Binding-site contacts:
Ligand atom C12 contacts residue SER134 of chain 1.B at 4.1 Å.
Ligand atom S09 contacts residue PRO87 of chain 1.B at 4.0 Å.
Ligand atom C01 contacts residue ARG112 of chain 1.B at 3.7 Å.
Ligand atom C03 contacts residue GLY143 of chain 1.B at 3.8 Å.
Ligand atom C08 contacts residue GLY143 of chain 1.B at 3.6 Å.
Ligand atom C05 contacts residue PRO87 of chain 1.B at 3.8 Å (hydrophobic).
Ligand atom C12 contacts residue LEU140 of chain 1.B at 4.1 Å (hydrophobic).
Ligand atom C07 contacts residue PRO87 of chain 1.B at 3.6 Å (hydrophobic).
Ligand atom C01 contacts residue ASN141 of chain 1.B at 4.0 Å.
Ligand atom C12 contacts residue ILE135 of chain 1.B at 4.0 Å (hydrophobic).
Ligand atom C07 contacts residue PRO85 of chain 1.B at 3.9 Å (hydrophobic).
Ligand atom C06 contacts residue PRO87 of chain 1.B at 3.5 Å (hydrophobic).
Ligand atom S09 contacts residue THR86 of chain 1.B at 3.4 Å (h-bond).
Ligand atom O13 contacts residue TYR138 of chain 1.B at 3.0 Å (h-bond).
Ligand atom C05 contacts residue LEU140 of chain 1.B at 3.2 Å (hydrophobic).
Ligand atom C03 contacts residue GLY142 of chain 1.B at 3.6 Å.
Ligand atom C07 contacts residue THR86 of chain 1.B at 3.9 Å.
Ligand atom C04 contacts residue GLY142 of chain 1.B at 3.8 Å.
Ligand atom O02 contacts residue GLY111 of chain 1.B at 3.2 Å (h-bond).
Ligand atom O14 contacts residue ILE135 of chain 1.B at 2.9 Å (h-bond).
Ligand atom C06 contacts residue LEU140 of chain 1.B at 4.0 Å (hydrophobic).
Ligand atom O02 contacts residue GLY142 of chain 1.B at 3.6 Å.
Ligand atom C04 contacts residue ASN141 of chain 1.B at 4.0 Å.
Ligand atom C08 contacts residue PRO85 of chain 1.B at 3.5 Å (hydrophobic).
Ligand atom C07 contacts residue GLY142 of chain 1.B at 4.0 Å.
Ligand atom O14 contacts residue SER134 of chain 1.B at 3.6 Å.
Ligand atom O13 contacts residue GLY136 of chain 1.B at 3.1 Å (h-bond).
Ligand atom C10 contacts residue LEU140 of chain 1.B at 3.8 Å (hydrophobic).
Ligand atom N11 contacts residue PRO87 of chain 1.B at 3.5 Å.
Ligand atom C08 contacts residue GLY142 of chain 1.B at 3.6 Å.
Ligand atom O02 contacts residue GLY143 of chain 1.B at 3.8 Å.
Ligand atom C01 contacts residue GLY115 of chain 1.B at 4.0 Å.
Ligand atom C01 contacts residue TYR113 of chain 1.B at 3.4 Å (hydrophobic).
Ligand atom S09 contacts residue PRO85 of chain 1.B at 3.6 Å.
Ligand atom C04 contacts residue LEU140 of chain 1.B at 3.7 Å (hydrophobic).
Ligand atom O02 contacts residue ARG112 of chain 1.B at 4.0 Å.
Ligand atom C01 contacts residue GLY111 of chain 1.B at 3.7 Å.
Ligand atom N11 contacts residue LEU140 of chain 1.B at 3.6 Å (h-bond).
Ligand atom C10 contacts residue PRO87 of chain 1.B at 4.0 Å (hydrophobic).
Ligand atom O13 contacts residue SER134 of chain 1.B at 3.9 Å.

Sequence of chain 1.B:
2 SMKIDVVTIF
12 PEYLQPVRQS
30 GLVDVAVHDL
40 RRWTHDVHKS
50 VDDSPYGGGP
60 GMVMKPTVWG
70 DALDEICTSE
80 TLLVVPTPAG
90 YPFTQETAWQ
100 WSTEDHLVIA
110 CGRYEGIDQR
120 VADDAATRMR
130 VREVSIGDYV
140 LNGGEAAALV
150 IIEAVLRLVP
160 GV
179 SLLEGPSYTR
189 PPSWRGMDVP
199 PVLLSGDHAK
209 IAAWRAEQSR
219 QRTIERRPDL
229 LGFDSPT

The protein below binds the small molecule below.
Small molecule (SMILES): COc1ccc2nc(C(=O)O)sc2c1